Binding-site contacts:
Ligand atom CD contacts residue GLU726 of chain 1.B at 3.3 Å.
Ligand atom CD contacts residue LEU671 of chain 1.B at 4.4 Å (hydrophobic).
Ligand atom C contacts residue SER675 of chain 1.B at 3.6 Å.
Ligand atom N contacts residue LEU500 of chain 1.B at 3.7 Å.
Ligand atom OXT contacts residue TYR471 of chain 1.B at 3.4 Å.
Ligand atom N contacts residue TYR753 of chain 1.B at 4.3 Å.
Ligand atom CD contacts residue THR676 of chain 1.B at 3.7 Å.
Ligand atom CA contacts residue SER675 of chain 1.B at 4.5 Å.
Ligand atom O contacts residue THR501 of chain 1.B at 4.0 Å.
Ligand atom OE1 contacts residue LEU671 of chain 1.B at 4.4 Å.
Ligand atom O contacts residue ARG506 of chain 1.B at 3.0 Å (salt-bridge).
Ligand atom CB contacts residue THR501 of chain 1.B at 4.4 Å.
Ligand atom CA contacts residue PRO499 of chain 1.B at 4.0 Å (hydrophobic).
Ligand atom CB contacts residue TYR471 of chain 1.B at 3.8 Å (hydrophobic).
Ligand atom O contacts residue GLY674 of chain 1.B at 3.3 Å.
Ligand atom CA contacts residue THR501 of chain 1.B at 3.3 Å.
Ligand atom CB contacts residue GLU726 of chain 1.B at 4.1 Å.
Ligand atom CG contacts residue THR676 of chain 1.B at 4.3 Å.
Ligand atom C contacts residue ARG506 of chain 1.B at 3.4 Å.
Ligand atom N contacts residue TYR471 of chain 1.B at 3.2 Å.
Ligand atom N contacts residue PRO499 of chain 1.B at 2.7 Å (h-bond).
Ligand atom CG contacts residue GLU726 of chain 1.B at 3.8 Å.
Ligand atom OXT contacts residue SER675 of chain 1.B at 4.3 Å.
Ligand atom CA contacts residue GLU726 of chain 1.B at 4.2 Å.
Ligand atom CG contacts residue GLY674 of chain 1.B at 3.7 Å.
Ligand atom OE2 contacts residue LEU671 of chain 1.B at 3.9 Å.
Ligand atom OXT contacts residue ARG506 of chain 1.B at 2.5 Å (salt-bridge).
Ligand atom C contacts residue LEU500 of chain 1.B at 4.3 Å (hydrophobic).
Ligand atom OE1 contacts residue GLU726 of chain 1.B at 3.4 Å (salt-bridge).
Ligand atom OE1 contacts residue THR676 of chain 1.B at 2.6 Å (h-bond).
Ligand atom OXT contacts residue LEU500 of chain 1.B at 3.2 Å.
Ligand atom C contacts residue GLY674 of chain 1.B at 4.3 Å.
Ligand atom C contacts residue THR501 of chain 1.B at 3.8 Å.
Ligand atom CA contacts residue TYR471 of chain 1.B at 4.1 Å (hydrophobic).
Ligand atom N contacts residue THR501 of chain 1.B at 3.6 Å.
Ligand atom CG contacts residue SER675 of chain 1.B at 3.6 Å.
Ligand atom OE2 contacts residue GLU726 of chain 1.B at 3.3 Å (salt-bridge).
Ligand atom OXT contacts residue THR501 of chain 1.B at 3.7 Å.
Ligand atom C contacts residue TYR471 of chain 1.B at 3.9 Å (hydrophobic).
Ligand atom O contacts residue SER675 of chain 1.B at 2.4 Å (h-bond).

The small molecule below binds the protein below.
Small molecule (SMILES): N[C@@H](CCC(=O)O)C(=O)O

Sequence of chain 1.B:
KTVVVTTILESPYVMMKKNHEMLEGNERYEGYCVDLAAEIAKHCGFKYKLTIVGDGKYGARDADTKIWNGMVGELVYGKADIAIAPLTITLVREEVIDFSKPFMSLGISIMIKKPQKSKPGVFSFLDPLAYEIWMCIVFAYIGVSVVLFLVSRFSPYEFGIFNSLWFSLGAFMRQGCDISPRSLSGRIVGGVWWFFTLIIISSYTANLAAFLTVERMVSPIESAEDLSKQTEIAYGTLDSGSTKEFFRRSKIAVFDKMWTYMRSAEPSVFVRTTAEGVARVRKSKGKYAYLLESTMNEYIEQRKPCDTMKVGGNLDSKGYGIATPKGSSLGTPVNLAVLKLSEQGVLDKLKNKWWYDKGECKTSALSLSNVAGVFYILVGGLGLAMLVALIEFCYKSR